Sequence of chain 1.A:
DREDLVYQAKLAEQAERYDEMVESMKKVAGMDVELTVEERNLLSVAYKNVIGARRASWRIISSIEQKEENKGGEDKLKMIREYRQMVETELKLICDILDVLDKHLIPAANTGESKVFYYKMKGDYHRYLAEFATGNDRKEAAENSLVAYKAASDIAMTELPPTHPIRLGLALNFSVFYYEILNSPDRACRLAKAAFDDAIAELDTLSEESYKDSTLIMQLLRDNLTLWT

Binding-site contacts:
Ligand atom OG contacts residue GLU210 of chain 1.A at 3.6 Å (salt-bridge).
Ligand atom CG contacts residue LEU250 of chain 1.A at 3.7 Å (hydrophobic).
Ligand atom O2P contacts residue TYR158 of chain 1.A at 2.6 Å (h-bond).
Ligand atom O2P contacts residue ARG157 of chain 1.A at 2.8 Å (salt-bridge).
Ligand atom CB contacts residue ASN254 of chain 1.A at 3.6 Å.
Ligand atom N contacts residue GLU210 of chain 1.A at 3.6 Å.
Ligand atom CB contacts residue ASN203 of chain 1.A at 3.3 Å.
Ligand atom O3P contacts residue ARG84 of chain 1.A at 2.9 Å (salt-bridge).
Ligand atom CB contacts residue ASN203 of chain 1.A at 3.5 Å.
Ligand atom CA contacts residue LEU202 of chain 1.A at 3.7 Å (hydrophobic).
Ligand atom C contacts residue ASN203 of chain 1.A at 3.6 Å.
Ligand atom OG contacts residue TRP258 of chain 1.A at 2.7 Å (h-bond).
Ligand atom CB contacts residue GLU210 of chain 1.A at 3.5 Å.
Ligand atom OE1 contacts residue LYS150 of chain 1.A at 2.7 Å (salt-bridge).
Ligand atom P contacts residue ARG84 of chain 1.A at 3.7 Å.
Ligand atom O contacts residue VAL206 of chain 1.A at 3.2 Å.
Ligand atom N contacts residue ASN254 of chain 1.A at 2.8 Å (h-bond).
Ligand atom CA contacts residue ASN203 of chain 1.A at 3.6 Å.
Ligand atom N contacts residue ASN203 of chain 1.A at 2.8 Å (h-bond).
Ligand atom OE2 contacts residue LYS150 of chain 1.A at 3.5 Å.
Ligand atom O contacts residue 6SP1 of chain 1.H at 3.0 Å (h-bond).
Ligand atom O1P contacts residue ARG84 of chain 1.A at 2.9 Å (salt-bridge).
Ligand atom O contacts residue ASN254 of chain 1.A at 2.8 Å (h-bond).
Ligand atom CD contacts residue LYS150 of chain 1.A at 3.5 Å.
Ligand atom P contacts residue TYR158 of chain 1.A at 3.7 Å.
Ligand atom O1P contacts residue ARG157 of chain 1.A at 2.8 Å (salt-bridge).
Ligand atom CD1 contacts residue ASN254 of chain 1.A at 3.4 Å.
Ligand atom CD2 contacts residue ASN78 of chain 1.A at 3.7 Å.
Ligand atom N contacts residue LEU202 of chain 1.A at 3.4 Å.
Ligand atom O contacts residue LEU202 of chain 1.A at 3.6 Å.
Ligand atom CD contacts residue LEU250 of chain 1.A at 3.6 Å (hydrophobic).
Ligand atom P contacts residue ARG157 of chain 1.A at 3.7 Å.
Ligand atom CA contacts residue ASN254 of chain 1.A at 3.7 Å.
Ligand atom OE2 contacts residue GLY199 of chain 1.A at 3.7 Å.
Ligand atom N contacts residue GLU210 of chain 1.A at 3.4 Å (salt-bridge).
Ligand atom CA contacts residue ASN254 of chain 1.A at 3.6 Å.
Ligand atom C contacts residue LEU202 of chain 1.A at 3.5 Å (hydrophobic).
Ligand atom C contacts residue ASN254 of chain 1.A at 3.7 Å.
Ligand atom O contacts residue LEU257 of chain 1.A at 3.5 Å.
Ligand atom CE2 contacts residue ASN78 of chain 1.A at 3.5 Å.

This small molecule binds to this protein.
Small molecule (SMILES): NC(N)=NCCC[C@H](N)C(=O)N[C@@H](CO)C(=O)N[C@@H](Cc1ccccc1)C(=O)N[C@@H](COP(=O)(O)O)C(=O)N[C@@H](CCC(=O)O)C(=O)N1CCC[C@H]1C(=O)N[C@H](C=O)Cc1ccccc1